Binding-site contacts:
Ligand atom C1 contacts residue TRP374 of chain 41.A at 3.3 Å (hydrophobic).
Ligand atom S1 contacts residue LYS215 of chain 41.A at 4.1 Å.
Ligand atom O1S contacts residue GLY222 of chain 41.A at 3.0 Å (h-bond).
Ligand atom S1 contacts residue ARG224 of chain 41.A at 4.0 Å.
Ligand atom O2S contacts residue LYS215 of chain 41.A at 3.1 Å (salt-bridge).
Ligand atom C2 contacts residue ARG224 of chain 41.A at 4.0 Å.
Ligand atom O2S contacts residue GLY222 of chain 41.A at 3.4 Å (h-bond).
Ligand atom S1 contacts residue GLY222 of chain 41.A at 3.8 Å.
Ligand atom O1S contacts residue ARG224 of chain 41.A at 2.9 Å (salt-bridge).
Ligand atom N1 contacts residue TRP374 of chain 41.A at 3.5 Å.
Ligand atom O1S contacts residue PHE223 of chain 41.A at 3.2 Å.
Ligand atom C3 contacts residue TRP374 of chain 41.A at 4.0 Å (hydrophobic).
Ligand atom S1 contacts residue TRP374 of chain 41.A at 4.4 Å.
Ligand atom O1S contacts residue TRP374 of chain 41.A at 4.0 Å.
Ligand atom C2 contacts residue TRP374 of chain 41.A at 4.0 Å (hydrophobic).
Ligand atom O1S contacts residue LYS215 of chain 41.A at 3.9 Å.
Ligand atom C1 contacts residue ARG224 of chain 41.A at 4.1 Å.
Ligand atom O3S contacts residue ARG224 of chain 41.A at 3.8 Å.
Ligand atom C3 contacts residue ASP229 of chain 41.A at 4.4 Å.

This protein binds this small molecule.
Small molecule (SMILES): CCCCCCCCCCCC[N+](C)(C)CCCS(=O)(=O)O

Sequence of chain 41.A:
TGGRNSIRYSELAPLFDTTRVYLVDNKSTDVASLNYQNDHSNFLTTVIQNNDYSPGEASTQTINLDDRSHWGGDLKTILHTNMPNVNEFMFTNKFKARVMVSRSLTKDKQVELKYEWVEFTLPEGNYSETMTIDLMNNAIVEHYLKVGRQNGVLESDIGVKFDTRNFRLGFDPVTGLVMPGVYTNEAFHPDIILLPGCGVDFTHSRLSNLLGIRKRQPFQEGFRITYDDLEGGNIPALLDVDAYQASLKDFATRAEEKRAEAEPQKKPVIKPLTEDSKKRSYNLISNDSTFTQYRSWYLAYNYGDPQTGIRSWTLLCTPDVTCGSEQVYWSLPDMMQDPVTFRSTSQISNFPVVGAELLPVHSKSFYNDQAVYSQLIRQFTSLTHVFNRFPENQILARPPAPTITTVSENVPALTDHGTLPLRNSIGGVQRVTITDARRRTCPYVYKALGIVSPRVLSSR